Sequence of chain 1.A:
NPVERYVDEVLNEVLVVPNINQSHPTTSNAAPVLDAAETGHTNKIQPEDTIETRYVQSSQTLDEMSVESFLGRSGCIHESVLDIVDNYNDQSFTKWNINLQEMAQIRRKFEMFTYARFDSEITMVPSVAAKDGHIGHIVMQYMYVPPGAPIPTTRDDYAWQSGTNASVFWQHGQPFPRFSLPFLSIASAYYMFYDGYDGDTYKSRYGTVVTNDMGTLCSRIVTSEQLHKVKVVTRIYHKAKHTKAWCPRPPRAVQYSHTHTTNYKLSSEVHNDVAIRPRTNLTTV

A small-molecule ligand and the protein it binds are described below.
Small molecule (SMILES): Cc1cc(CCCOc2c(C)cc(-c3noc(C(F)(F)F)n3)cc2C)on1

Binding-site contacts:
Ligand atom C2A contacts residue PHE179 of chain 1.A at 3.6 Å (hydrophobic).
Ligand atom O1B contacts residue ILE98 of chain 1.A at 3.3 Å.
Ligand atom F2 contacts residue TYR142 of chain 1.A at 2.8 Å.
Ligand atom C4 contacts residue TYR190 of chain 1.A at 3.6 Å (hydrophobic).
Ligand atom F2 contacts residue TYR144 of chain 1.A at 3.0 Å.
Ligand atom N1A contacts residue MET124 of chain 1.A at 3.5 Å.
Ligand atom F1 contacts residue PHE179 of chain 1.A at 3.8 Å.
Ligand atom CM4 contacts residue PHE179 of chain 1.A at 3.5 Å (hydrophobic).
Ligand atom C4 contacts residue LEU100 of chain 1.A at 3.7 Å (hydrophobic).
Ligand atom CM4 contacts residue TYR144 of chain 1.A at 3.8 Å (hydrophobic).
Ligand atom F3 contacts residue PHE179 of chain 1.A at 3.0 Å.
Ligand atom F3 contacts residue TYR142 of chain 1.A at 3.8 Å.
Ligand atom N3A contacts residue TYR144 of chain 1.A at 3.5 Å.
Ligand atom CM2 contacts residue ILE122 of chain 1.A at 3.8 Å (hydrophobic).
Ligand atom N2 contacts residue MET214 of chain 1.A at 3.8 Å.
Ligand atom C3A contacts residue PHE179 of chain 1.A at 3.1 Å (hydrophobic).
Ligand atom O1A contacts residue LEU217 of chain 1.A at 3.0 Å.
Ligand atom O1A contacts residue MET124 of chain 1.A at 3.2 Å.
Ligand atom F2 contacts residue ALA166 of chain 1.A at 3.5 Å.
Ligand atom F1 contacts residue TYR144 of chain 1.A at 3.3 Å.
Ligand atom N1A contacts residue LEU217 of chain 1.A at 3.3 Å.
Ligand atom C4B contacts residue ILE98 of chain 1.A at 3.8 Å (hydrophobic).
Ligand atom F1 contacts residue ALA166 of chain 1.A at 3.6 Å.
Ligand atom F2 contacts residue MET143 of chain 1.A at 3.3 Å.
Ligand atom N1A contacts residue PHE179 of chain 1.A at 3.6 Å.
Ligand atom C2B contacts residue ILE98 of chain 1.A at 3.7 Å (hydrophobic).
Ligand atom O1A contacts residue PHE179 of chain 1.A at 3.3 Å.
Ligand atom C6B contacts residue LEU181 of chain 1.A at 3.3 Å (hydrophobic).
Ligand atom CM6 contacts residue LEU184 of chain 1.A at 3.4 Å (hydrophobic).
Ligand atom O1 contacts residue MET214 of chain 1.A at 3.5 Å (h-bond).
Ligand atom C6B contacts residue ILE98 of chain 1.A at 3.7 Å (hydrophobic).
Ligand atom C5B contacts residue ILE98 of chain 1.A at 3.5 Å (hydrophobic).
Ligand atom CM6 contacts residue LEU181 of chain 1.A at 3.5 Å (hydrophobic).
Ligand atom N3A contacts residue PHE179 of chain 1.A at 3.4 Å.
Ligand atom C5B contacts residue LEU181 of chain 1.A at 3.5 Å (hydrophobic).
Ligand atom C1B contacts residue ILE98 of chain 1.A at 3.4 Å (hydrophobic).
Ligand atom CM3 contacts residue ASN212 of chain 1.A at 3.5 Å.
Ligand atom CM2 contacts residue ILE77 of chain 1.A at 3.1 Å (hydrophobic).
Ligand atom F3 contacts residue VAL168 of chain 1.A at 3.0 Å.
Ligand atom C3A contacts residue LEU217 of chain 1.A at 3.6 Å (hydrophobic).